Binding-site contacts:
Ligand atom C4 contacts residue ASN274 of chain 1.C at 4.3 Å.
Ligand atom C7 contacts residue ASN310 of chain 1.C at 3.8 Å.
Ligand atom C8 contacts residue ASN310 of chain 1.C at 3.9 Å.
Ligand atom C8 contacts residue HIS385 of chain 1.C at 3.5 Å.
Ligand atom N2 contacts residue ASN274 of chain 1.C at 3.0 Å (h-bond).
Ligand atom C5 contacts residue ASN274 of chain 1.C at 3.8 Å.
Ligand atom C3 contacts residue ASN274 of chain 1.C at 3.9 Å.
Ligand atom O7 contacts residue ASN274 of chain 1.C at 4.0 Å.
Ligand atom C1 contacts residue ASN274 of chain 1.C at 1.5 Å.
Ligand atom C7 contacts residue HIS385 of chain 1.C at 4.0 Å.
Ligand atom N2 contacts residue ASN310 of chain 1.C at 4.5 Å.
Ligand atom C8 contacts residue ILE311 of chain 1.C at 3.6 Å (hydrophobic).
Ligand atom O6 contacts residue ASN274 of chain 1.C at 4.2 Å.
Ligand atom C2 contacts residue ASN274 of chain 1.C at 2.5 Å.
Ligand atom O7 contacts residue ASN310 of chain 1.C at 3.6 Å.
Ligand atom O6 contacts residue SER418 of chain 1.C at 4.3 Å.
Ligand atom C8 contacts residue SER312 of chain 1.C at 3.4 Å.
Ligand atom O7 contacts residue HIS385 of chain 1.C at 3.3 Å (h-bond).
Ligand atom O5 contacts residue ASN274 of chain 1.C at 2.4 Å (h-bond).
Ligand atom C7 contacts residue ASN274 of chain 1.C at 3.7 Å.

Sequence of chain 1.C:
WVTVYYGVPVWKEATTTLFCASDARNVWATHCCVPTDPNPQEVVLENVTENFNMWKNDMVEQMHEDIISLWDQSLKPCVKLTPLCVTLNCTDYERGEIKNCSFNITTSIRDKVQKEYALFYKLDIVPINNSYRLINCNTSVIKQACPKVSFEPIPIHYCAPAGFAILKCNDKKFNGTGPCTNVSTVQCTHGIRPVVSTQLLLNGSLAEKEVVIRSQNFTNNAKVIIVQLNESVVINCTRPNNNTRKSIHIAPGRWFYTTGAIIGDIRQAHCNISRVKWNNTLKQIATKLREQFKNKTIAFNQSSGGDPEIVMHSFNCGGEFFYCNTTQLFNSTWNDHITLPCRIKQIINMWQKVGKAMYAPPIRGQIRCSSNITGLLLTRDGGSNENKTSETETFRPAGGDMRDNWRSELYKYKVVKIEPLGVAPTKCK

This protein binds this small molecule.
Small molecule (SMILES): CC(=O)N[C@H]1[C@H](O[C@H]2[C@H](O)[C@@H](NC(C)=O)CO[C@@H]2CO)O[C@H](CO)[C@@H](O[C@@H]2O[C@H](CO)[C@@H](O)[C@H](O)[C@@H]2O)[C@@H]1O